This protein binds this small molecule.
Small molecule (SMILES): CC(=O)c1cccc(NC(=O)C(F)(F)F)c1

Binding-site contacts:
Ligand atom F1 contacts residue LEU232 of chain 1.A at 3.7 Å.
Ligand atom C5 contacts residue GLU192 of chain 1.A at 3.8 Å.
Ligand atom C4 contacts residue TRP197 of chain 1.A at 3.7 Å (hydrophobic).
Ligand atom F1 contacts residue PRO191 of chain 1.A at 3.8 Å.
Ligand atom O contacts residue SER293 of chain 1.A at 3.1 Å (h-bond).
Ligand atom C5 contacts residue ILE250 of chain 1.A at 3.8 Å (hydrophobic).
Ligand atom C2 contacts residue LEU246 of chain 1.A at 4.2 Å (hydrophobic).
Ligand atom C2 contacts residue MET198 of chain 1.A at 4.0 Å (hydrophobic).
Ligand atom O contacts residue ASP292 of chain 1.A at 3.0 Å (salt-bridge).
Ligand atom C8 contacts residue ILE259 of chain 1.A at 4.0 Å (hydrophobic).
Ligand atom C7 contacts residue LEU246 of chain 1.A at 3.9 Å (hydrophobic).
Ligand atom F2 contacts residue ILE259 of chain 1.A at 3.3 Å.
Ligand atom C3 contacts residue MET198 of chain 1.A at 3.8 Å (hydrophobic).
Ligand atom C1 contacts residue MET198 of chain 1.A at 3.9 Å (hydrophobic).
Ligand atom C9 contacts residue ILE259 of chain 1.A at 4.1 Å (hydrophobic).
Ligand atom C1 contacts residue LEU246 of chain 1.A at 3.9 Å (hydrophobic).
Ligand atom C3 contacts residue ILE250 of chain 1.A at 4.0 Å (hydrophobic).
Ligand atom C1 contacts residue ASP292 of chain 1.A at 3.9 Å.
Ligand atom N contacts residue GLU192 of chain 1.A at 3.6 Å.
Ligand atom F1 contacts residue TRP197 of chain 1.A at 3.6 Å.
Ligand atom C8 contacts residue ILE250 of chain 1.A at 4.1 Å (hydrophobic).
Ligand atom C4 contacts residue ILE250 of chain 1.A at 3.8 Å (hydrophobic).
Ligand atom F contacts residue PRO191 of chain 1.A at 3.9 Å.
Ligand atom F2 contacts residue PRO242 of chain 1.A at 3.6 Å.
Ligand atom O1 contacts residue ALA255 of chain 1.A at 4.1 Å.
Ligand atom C6 contacts residue GLU192 of chain 1.A at 3.4 Å.
Ligand atom C contacts residue MET198 of chain 1.A at 4.0 Å (hydrophobic).
Ligand atom C6 contacts residue ILE250 of chain 1.A at 3.9 Å (hydrophobic).
Ligand atom O1 contacts residue TRP197 of chain 1.A at 3.5 Å.
Ligand atom C7 contacts residue ILE250 of chain 1.A at 4.1 Å (hydrophobic).
Ligand atom F contacts residue LEU291 of chain 1.A at 3.2 Å.
Ligand atom C1 contacts residue SER293 of chain 1.A at 4.1 Å.
Ligand atom O1 contacts residue ILE250 of chain 1.A at 3.8 Å.
Ligand atom C4 contacts residue MET198 of chain 1.A at 3.9 Å (hydrophobic).
Ligand atom F2 contacts residue LEU291 of chain 1.A at 4.0 Å.
Ligand atom O1 contacts residue ILE259 of chain 1.A at 3.2 Å.
Ligand atom C2 contacts residue ILE250 of chain 1.A at 4.1 Å (hydrophobic).
Ligand atom O contacts residue LEU246 of chain 1.A at 3.6 Å.
Ligand atom C7 contacts residue GLU192 of chain 1.A at 3.7 Å.
Ligand atom C8 contacts residue TRP197 of chain 1.A at 4.1 Å (hydrophobic).

Sequence of chain 1.A:
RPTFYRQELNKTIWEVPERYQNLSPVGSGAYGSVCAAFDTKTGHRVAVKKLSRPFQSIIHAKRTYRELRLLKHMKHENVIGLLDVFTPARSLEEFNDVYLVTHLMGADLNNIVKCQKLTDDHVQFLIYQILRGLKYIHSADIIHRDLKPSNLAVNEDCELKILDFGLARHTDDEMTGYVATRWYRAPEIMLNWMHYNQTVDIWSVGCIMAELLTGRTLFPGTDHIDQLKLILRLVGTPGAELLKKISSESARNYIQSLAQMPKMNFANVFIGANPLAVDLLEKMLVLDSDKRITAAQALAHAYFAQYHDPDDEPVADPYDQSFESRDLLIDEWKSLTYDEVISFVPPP